Sequence of chain 1.A:
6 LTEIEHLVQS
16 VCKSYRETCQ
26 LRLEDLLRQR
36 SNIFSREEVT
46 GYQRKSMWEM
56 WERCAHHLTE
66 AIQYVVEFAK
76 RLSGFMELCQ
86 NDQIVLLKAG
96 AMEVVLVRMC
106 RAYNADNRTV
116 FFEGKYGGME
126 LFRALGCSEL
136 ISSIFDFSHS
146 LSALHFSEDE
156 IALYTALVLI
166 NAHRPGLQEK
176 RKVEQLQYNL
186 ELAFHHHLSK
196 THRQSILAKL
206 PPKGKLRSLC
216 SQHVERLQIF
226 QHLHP

Binding-site contacts:
Ligand atom C2 contacts residue LYS93 of chain 1.A at 3.8 Å.
Ligand atom C17 contacts residue THR64 of chain 1.A at 3.8 Å.
Ligand atom O27 contacts residue LYS93 of chain 1.A at 4.4 Å.
Ligand atom C18 contacts residue THR64 of chain 1.A at 4.4 Å.
Ligand atom C17 contacts residue ILE67 of chain 1.A at 3.7 Å (hydrophobic).
Ligand atom C3 contacts residue LYS93 of chain 1.A at 4.4 Å.
Ligand atom O28 contacts residue LYS93 of chain 1.A at 3.9 Å.
Ligand atom C11 contacts residue VAL71 of chain 1.A at 4.2 Å (hydrophobic).
Ligand atom CL4 contacts residue ALA96 of chain 1.A at 3.6 Å.
Ligand atom CL4 contacts residue ILE67 of chain 1.A at 3.5 Å.
Ligand atom C13 contacts residue VAL71 of chain 1.A at 4.4 Å (hydrophobic).
Ligand atom CL3 contacts residue ILE67 of chain 1.A at 3.9 Å.
Ligand atom C16 contacts residue GLN68 of chain 1.A at 3.2 Å.
Ligand atom C5 contacts residue LYS93 of chain 1.A at 4.5 Å.
Ligand atom C2 contacts residue ILE67 of chain 1.A at 4.2 Å (hydrophobic).
Ligand atom F30 contacts residue LEU92 of chain 1.A at 4.3 Å.
Ligand atom C17 contacts residue GLN68 of chain 1.A at 3.8 Å.
Ligand atom C1 contacts residue LYS93 of chain 1.A at 3.9 Å.
Ligand atom N10 contacts residue VAL71 of chain 1.A at 3.8 Å.
Ligand atom C31 contacts residue LYS93 of chain 1.A at 3.9 Å.
Ligand atom F29 contacts residue VAL71 of chain 1.A at 3.5 Å.
Ligand atom F29 contacts residue LEU92 of chain 1.A at 3.8 Å.
Ligand atom C31 contacts residue ILE89 of chain 1.A at 4.2 Å (hydrophobic).
Ligand atom C9 contacts residue VAL71 of chain 1.A at 4.0 Å (hydrophobic).
Ligand atom C18 contacts residue ILE67 of chain 1.A at 3.4 Å (hydrophobic).
Ligand atom C13 contacts residue ILE67 of chain 1.A at 3.8 Å (hydrophobic).
Ligand atom C16 contacts residue VAL71 of chain 1.A at 4.2 Å (hydrophobic).
Ligand atom CL3 contacts residue THR64 of chain 1.A at 3.9 Å.
Ligand atom C3 contacts residue LEU92 of chain 1.A at 4.0 Å (hydrophobic).
Ligand atom F30 contacts residue ILE89 of chain 1.A at 3.9 Å.
Ligand atom C2 contacts residue LEU92 of chain 1.A at 3.6 Å (hydrophobic).
Ligand atom C2 contacts residue ALA96 of chain 1.A at 4.3 Å (hydrophobic).
Ligand atom CL4 contacts residue VAL71 of chain 1.A at 3.6 Å.
Ligand atom C31 contacts residue LEU92 of chain 1.A at 4.0 Å (hydrophobic).
Ligand atom CL4 contacts residue LEU92 of chain 1.A at 3.8 Å.
Ligand atom C16 contacts residue ILE67 of chain 1.A at 3.9 Å (hydrophobic).
Ligand atom C3 contacts residue ILE67 of chain 1.A at 3.9 Å (hydrophobic).
Ligand atom C6 contacts residue LYS93 of chain 1.A at 4.3 Å.
Ligand atom C26 contacts residue LYS93 of chain 1.A at 4.4 Å.
Ligand atom O19 contacts residue ILE67 of chain 1.A at 3.6 Å.

A small-molecule ligand and the protein it binds are described below.
Small molecule (SMILES): Cc1c(C(F)(F)F)nc(-c2ccc(Cl)o2)n1-c1c(Cl)ccc(N2CC(C(=O)O)C2)c1Cl